Sequence of chain 1.B:
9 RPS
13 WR

Sequence of chain 1.A:
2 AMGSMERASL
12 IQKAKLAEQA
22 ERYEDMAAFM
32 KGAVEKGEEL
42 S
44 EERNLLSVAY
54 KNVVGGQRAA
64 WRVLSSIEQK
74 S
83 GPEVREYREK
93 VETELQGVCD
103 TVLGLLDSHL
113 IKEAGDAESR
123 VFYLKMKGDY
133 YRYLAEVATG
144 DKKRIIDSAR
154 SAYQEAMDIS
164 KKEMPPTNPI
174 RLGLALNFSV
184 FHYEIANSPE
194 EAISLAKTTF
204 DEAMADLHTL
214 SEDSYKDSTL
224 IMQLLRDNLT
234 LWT

Binding-site contacts:
Ligand atom C16 contacts residue TRP13 of chain 1.B at 3.6 Å (hydrophobic).
Ligand atom C14 contacts residue PRO172 of chain 1.A at 3.9 Å (hydrophobic).
Ligand atom C12 contacts residue GLU120 of chain 1.A at 3.7 Å.
Ligand atom C7 contacts residue PRO172 of chain 1.A at 4.1 Å (hydrophobic).
Ligand atom C3 contacts residue GLY176 of chain 1.A at 4.0 Å.
Ligand atom I1 contacts residue TRP13 of chain 1.B at 3.8 Å.
Ligand atom C13 contacts residue CSO43 of chain 1.A at 3.5 Å.
Ligand atom C8 contacts residue PRO172 of chain 1.A at 3.7 Å (hydrophobic).
Ligand atom C3 contacts residue PRO172 of chain 1.A at 3.3 Å (hydrophobic).
Ligand atom N1 contacts residue PRO172 of chain 1.A at 3.7 Å.
Ligand atom I1 contacts residue SER50 of chain 1.A at 3.5 Å.
Ligand atom C4 contacts residue ILE173 of chain 1.A at 4.0 Å (hydrophobic).
Ligand atom C2 contacts residue TRP13 of chain 1.B at 3.7 Å (hydrophobic).
Ligand atom N1 contacts residue TRP13 of chain 1.B at 4.1 Å.
Ligand atom C6 contacts residue ILE224 of chain 1.A at 4.1 Å (hydrophobic).
Ligand atom C2 contacts residue LYS127 of chain 1.A at 2.6 Å.
Ligand atom C5 contacts residue TRP13 of chain 1.B at 3.6 Å (hydrophobic).
Ligand atom C3 contacts residue ILE173 of chain 1.A at 4.0 Å (hydrophobic).
Ligand atom C1 contacts residue TRP13 of chain 1.B at 3.9 Å (hydrophobic).
Ligand atom I1 contacts residue ASN47 of chain 1.A at 4.0 Å.
Ligand atom C12 contacts residue ILE173 of chain 1.A at 3.2 Å (hydrophobic).
Ligand atom C10 contacts residue ASN47 of chain 1.A at 3.3 Å.
Ligand atom C13 contacts residue ILE173 of chain 1.A at 3.5 Å (hydrophobic).
Ligand atom C6 contacts residue TRP13 of chain 1.B at 4.0 Å (hydrophobic).
Ligand atom C4 contacts residue PRO172 of chain 1.A at 3.2 Å (hydrophobic).
Ligand atom C11 contacts residue CSO43 of chain 1.A at 3.5 Å.
Ligand atom C3 contacts residue TRP13 of chain 1.B at 3.5 Å (hydrophobic).
Ligand atom C3 contacts residue LYS127 of chain 1.A at 3.1 Å.
Ligand atom C11 contacts residue ASN47 of chain 1.A at 3.3 Å.
Ligand atom C6 contacts residue PRO172 of chain 1.A at 4.0 Å (hydrophobic).
Ligand atom N2 contacts residue PRO172 of chain 1.A at 4.0 Å.
Ligand atom C12 contacts residue CSO43 of chain 1.A at 2.7 Å.
Ligand atom C1 contacts residue LYS127 of chain 1.A at 1.4 Å.
Ligand atom C4 contacts residue ILE224 of chain 1.A at 3.7 Å (hydrophobic).
Ligand atom C13 contacts residue GLU120 of chain 1.A at 3.8 Å.
Ligand atom C11 contacts residue ILE173 of chain 1.A at 3.8 Å (hydrophobic).
Ligand atom I1 contacts residue PHE124 of chain 1.A at 3.4 Å.
Ligand atom C15 contacts residue TRP13 of chain 1.B at 3.3 Å (hydrophobic).
Ligand atom C16 contacts residue LYS127 of chain 1.A at 3.8 Å.
Ligand atom C4 contacts residue TRP13 of chain 1.B at 3.4 Å (hydrophobic).

The small molecule below binds the protein below.
Small molecule (SMILES): O=Cc1ccc(-n2ccnc2-c2ccccc2)cc1I